The protein below binds the small molecule below.
Small molecule (SMILES): Nc1ccn([C@@H]2O[C@H](COP(=O)=O)[C@@H](O[P](=O)(O)OC[C@H]3O[C@@H](n4cnc5c(N)ncnc54)[C@H](O)[C@@H]3O)[C@H]2O)c(=O)n1

Sequence of chain 1.A:
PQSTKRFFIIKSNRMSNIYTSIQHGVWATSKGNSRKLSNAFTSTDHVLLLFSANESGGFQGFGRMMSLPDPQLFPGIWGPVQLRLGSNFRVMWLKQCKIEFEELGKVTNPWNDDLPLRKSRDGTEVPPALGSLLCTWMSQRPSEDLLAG

Binding-site contacts:
Ligand atom C5' contacts residue ASN63 of chain 1.A at 3.6 Å.
Ligand atom OP2 contacts residue ASP131 of chain 1.A at 2.9 Å (salt-bridge).
Ligand atom O2' contacts residue SER129 of chain 1.A at 3.5 Å (h-bond).
Ligand atom C1' contacts residue LYS128 of chain 1.A at 3.8 Å.
Ligand atom O5' contacts residue LYS20 of chain 1.A at 3.6 Å.
Ligand atom O5' contacts residue ASP131 of chain 1.A at 3.6 Å.
Ligand atom O5' contacts residue 6MD1 of chain 1.D at 2.4 Å (h-bond).
Ligand atom OP2 contacts residue GLU64 of chain 1.A at 3.4 Å (salt-bridge).
Ligand atom O4' contacts residue SER129 of chain 1.A at 3.8 Å.
Ligand atom P contacts residue 6MD1 of chain 1.D at 1.6 Å.
Ligand atom P contacts residue LYS20 of chain 1.A at 3.8 Å.
Ligand atom C5' contacts residue ARG127 of chain 1.A at 3.4 Å.
Ligand atom OP2 contacts residue 6MD1 of chain 1.D at 2.5 Å (h-bond).
Ligand atom OP2 contacts residue ARG130 of chain 1.A at 3.6 Å.
Ligand atom P contacts residue ASP131 of chain 1.A at 3.9 Å.
Ligand atom P contacts residue GLU64 of chain 1.A at 3.6 Å.
Ligand atom C4' contacts residue ARG127 of chain 1.A at 4.0 Å.
Ligand atom C4' contacts residue LYS128 of chain 1.A at 3.8 Å.
Ligand atom C8 contacts residue GLU64 of chain 1.A at 3.9 Å.
Ligand atom O2' contacts residue GLU64 of chain 1.A at 3.7 Å.
Ligand atom C5' contacts residue 6MD1 of chain 1.D at 3.1 Å.
Ligand atom OP1 contacts residue GLU64 of chain 1.A at 2.9 Å (salt-bridge).
Ligand atom C4' contacts residue SER129 of chain 1.A at 3.5 Å.
Ligand atom O3' contacts residue LYS128 of chain 1.A at 3.8 Å.
Ligand atom O2' contacts residue LYS128 of chain 1.A at 3.2 Å.
Ligand atom C1' contacts residue ARG130 of chain 1.A at 3.9 Å.
Ligand atom O2 contacts residue LYS128 of chain 1.A at 3.8 Å.
Ligand atom O3' contacts residue LYS20 of chain 1.A at 3.4 Å (salt-bridge).
Ligand atom OP1 contacts residue ASN63 of chain 1.A at 3.5 Å.
Ligand atom O4' contacts residue ARG130 of chain 1.A at 3.4 Å.
Ligand atom OP1 contacts residue ALA62 of chain 1.A at 4.0 Å.
Ligand atom O4' contacts residue LYS128 of chain 1.A at 3.4 Å.
Ligand atom C2' contacts residue GLU64 of chain 1.A at 3.5 Å.
Ligand atom O5' contacts residue GLU64 of chain 1.A at 4.1 Å.
Ligand atom O5' contacts residue ARG130 of chain 1.A at 3.7 Å.
Ligand atom OP1 contacts residue 6MD1 of chain 1.D at 2.4 Å (h-bond).
Ligand atom OP2 contacts residue ASN63 of chain 1.A at 3.6 Å.
Ligand atom C4' contacts residue LYS20 of chain 1.A at 4.1 Å.
Ligand atom O2' contacts residue ARG127 of chain 1.A at 3.1 Å (salt-bridge).
Ligand atom OP1 contacts residue LYS20 of chain 1.A at 3.0 Å (salt-bridge).